Binding-site contacts:
Ligand atom CA contacts residue TYR501 of chain 1.C at 3.7 Å (hydrophobic).
Ligand atom O contacts residue TYR498 of chain 1.C at 2.6 Å (h-bond).
Ligand atom OXT contacts residue HIS491 of chain 1.C at 4.2 Å.
Ligand atom OG contacts residue GLN259 of chain 1.C at 3.6 Å.
Ligand atom CA contacts residue GLN259 of chain 1.C at 4.3 Å.
Ligand atom OXT contacts residue LYS489 of chain 1.C at 3.9 Å.
Ligand atom OXT contacts residue GLN259 of chain 1.C at 3.5 Å (h-bond).
Ligand atom O contacts residue HIS491 of chain 1.C at 3.4 Å.
Ligand atom CB contacts residue PHE435 of chain 1.C at 3.8 Å (hydrophobic).
Ligand atom C contacts residue GLN259 of chain 1.C at 3.3 Å.
Ligand atom O contacts residue GLN259 of chain 1.C at 2.9 Å (h-bond).
Ligand atom O contacts residue ASP1 of chain 1.GA at 3.9 Å.
Ligand atom C contacts residue TYR498 of chain 1.C at 3.6 Å (hydrophobic).
Ligand atom N contacts residue TYR501 of chain 1.C at 3.7 Å.
Ligand atom O contacts residue LYS489 of chain 1.C at 2.7 Å (salt-bridge).
Ligand atom N contacts residue ASP1 of chain 1.GA at 1.3 Å.
Ligand atom CB contacts residue TYR498 of chain 1.C at 3.6 Å (hydrophobic).
Ligand atom OG contacts residue PHE435 of chain 1.C at 3.8 Å.
Ligand atom CA contacts residue HIS491 of chain 1.C at 4.0 Å.
Ligand atom CB contacts residue GLN259 of chain 1.C at 4.0 Å.
Ligand atom CB contacts residue ASP1 of chain 1.GA at 3.7 Å.
Ligand atom CA contacts residue ASP1 of chain 1.GA at 2.4 Å.
Ligand atom C contacts residue HIS331 of chain 1.C at 4.3 Å.
Ligand atom OXT contacts residue HIS331 of chain 1.C at 3.7 Å.
Ligand atom C contacts residue HIS491 of chain 1.C at 3.6 Å.
Ligand atom OG contacts residue TYR498 of chain 1.C at 4.4 Å.
Ligand atom CA contacts residue TYR498 of chain 1.C at 3.9 Å (hydrophobic).
Ligand atom C contacts residue ASP1 of chain 1.GA at 3.1 Å.
Ligand atom OXT contacts residue ASP1 of chain 1.GA at 3.1 Å.
Ligand atom OG contacts residue ASP1 of chain 1.GA at 4.2 Å.
Ligand atom C contacts residue LYS489 of chain 1.C at 3.7 Å.
Ligand atom CB contacts residue TYR501 of chain 1.C at 3.5 Å (hydrophobic).

A protein and the small-molecule ligand that binds it are described below.
Small molecule (SMILES): N[C@@H](CO)C(=O)O

Sequence of chain 1.C:
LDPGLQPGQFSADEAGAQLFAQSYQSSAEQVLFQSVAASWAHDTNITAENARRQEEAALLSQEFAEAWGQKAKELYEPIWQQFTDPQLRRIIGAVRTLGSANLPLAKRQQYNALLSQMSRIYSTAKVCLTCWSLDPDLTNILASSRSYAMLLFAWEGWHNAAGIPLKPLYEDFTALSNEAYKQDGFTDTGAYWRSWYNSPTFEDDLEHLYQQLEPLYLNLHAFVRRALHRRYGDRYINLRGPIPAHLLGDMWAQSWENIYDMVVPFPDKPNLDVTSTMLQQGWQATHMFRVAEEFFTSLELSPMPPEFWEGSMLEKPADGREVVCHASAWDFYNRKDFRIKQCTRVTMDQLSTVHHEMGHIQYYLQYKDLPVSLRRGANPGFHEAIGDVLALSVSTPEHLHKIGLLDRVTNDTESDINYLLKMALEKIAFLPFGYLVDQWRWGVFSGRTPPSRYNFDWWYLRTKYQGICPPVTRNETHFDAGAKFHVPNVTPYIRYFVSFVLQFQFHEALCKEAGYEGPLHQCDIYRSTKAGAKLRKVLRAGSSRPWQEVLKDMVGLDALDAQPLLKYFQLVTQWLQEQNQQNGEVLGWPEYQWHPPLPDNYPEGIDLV